The protein below binds the small molecule below.
Small molecule (SMILES): CN1CCC[C@H]1c1cccnc1

Sequence of chain 1.A:
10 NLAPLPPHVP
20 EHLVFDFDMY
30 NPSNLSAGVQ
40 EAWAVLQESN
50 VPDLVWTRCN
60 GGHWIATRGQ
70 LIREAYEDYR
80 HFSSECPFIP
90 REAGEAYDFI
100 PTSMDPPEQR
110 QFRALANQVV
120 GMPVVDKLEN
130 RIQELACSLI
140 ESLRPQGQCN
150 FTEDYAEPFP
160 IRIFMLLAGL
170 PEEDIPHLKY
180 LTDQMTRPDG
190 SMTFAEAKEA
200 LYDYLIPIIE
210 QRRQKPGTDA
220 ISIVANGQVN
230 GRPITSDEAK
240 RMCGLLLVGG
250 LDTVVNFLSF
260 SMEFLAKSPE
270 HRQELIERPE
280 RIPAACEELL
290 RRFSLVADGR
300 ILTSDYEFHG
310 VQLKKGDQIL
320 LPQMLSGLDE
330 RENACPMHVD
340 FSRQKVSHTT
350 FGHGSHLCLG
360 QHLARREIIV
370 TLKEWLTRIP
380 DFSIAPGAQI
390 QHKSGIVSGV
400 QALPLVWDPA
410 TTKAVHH

Binding-site contacts:
Ligand atom C8 contacts residue ILE395 of chain 1.A at 4.5 Å (hydrophobic).
Ligand atom C8 contacts residue ASP297 of chain 1.A at 3.7 Å.
Ligand atom C6 contacts residue VAL295 of chain 1.A at 4.3 Å (hydrophobic).
Ligand atom C8 contacts residue VAL295 of chain 1.A at 4.2 Å (hydrophobic).
Ligand atom C8 contacts residue PHE87 of chain 1.A at 3.8 Å (hydrophobic).
Ligand atom C3 contacts residue LEU244 of chain 1.A at 3.7 Å (hydrophobic).
Ligand atom C4 contacts residue GLY248 of chain 1.A at 3.6 Å.
Ligand atom C9 contacts residue VAL295 of chain 1.A at 4.3 Å (hydrophobic).
Ligand atom N2 contacts residue VAL396 of chain 1.A at 4.4 Å.
Ligand atom C3 contacts residue VAL247 of chain 1.A at 4.0 Å (hydrophobic).
Ligand atom N1 contacts residue HEM1 of chain 1.B at 2.2 Å.
Ligand atom C5 contacts residue HEM1 of chain 1.B at 3.1 Å.
Ligand atom N1 contacts residue THR252 of chain 1.A at 4.1 Å.
Ligand atom C1 contacts residue HEM1 of chain 1.B at 2.9 Å.
Ligand atom C4 contacts residue HEM1 of chain 1.B at 4.3 Å.
Ligand atom C7 contacts residue HEM1 of chain 1.B at 3.8 Å.
Ligand atom C8 contacts residue HEM1 of chain 1.B at 4.3 Å.
Ligand atom C1 contacts residue THR252 of chain 1.A at 4.2 Å.
Ligand atom C4 contacts residue VAL247 of chain 1.A at 4.3 Å (hydrophobic).
Ligand atom C5 contacts residue THR252 of chain 1.A at 4.3 Å.
Ligand atom C5 contacts residue LEU244 of chain 1.A at 4.2 Å (hydrophobic).
Ligand atom C2 contacts residue HEM1 of chain 1.B at 4.1 Å.
Ligand atom N1 contacts residue CYS357 of chain 1.A at 4.5 Å.
Ligand atom C10 contacts residue VAL247 of chain 1.A at 3.6 Å (hydrophobic).
Ligand atom C10 contacts residue THR185 of chain 1.A at 4.1 Å.
Ligand atom C10 contacts residue VAL396 of chain 1.A at 3.4 Å (hydrophobic).
Ligand atom C5 contacts residue GLY248 of chain 1.A at 3.6 Å.
Ligand atom C4 contacts residue LEU244 of chain 1.A at 3.4 Å (hydrophobic).
Ligand atom C9 contacts residue ILE395 of chain 1.A at 3.5 Å (hydrophobic).
Ligand atom C9 contacts residue VAL396 of chain 1.A at 4.4 Å (hydrophobic).
Ligand atom C9 contacts residue PHE87 of chain 1.A at 3.7 Å (hydrophobic).
Ligand atom C7 contacts residue VAL295 of chain 1.A at 4.3 Å (hydrophobic).
Ligand atom N1 contacts residue GLY248 of chain 1.A at 4.5 Å.